Binding-site contacts:
Ligand atom O2B contacts residue GLY250 of chain 1.C at 2.8 Å (h-bond).
Ligand atom C8 contacts residue ALA409 of chain 1.C at 3.5 Å (hydrophobic).
Ligand atom O2' contacts residue HIS384 of chain 1.C at 3.5 Å.
Ligand atom O2B contacts residue THR249 of chain 1.C at 3.6 Å (h-bond).
Ligand atom C1' contacts residue HIS384 of chain 1.C at 3.6 Å.
Ligand atom C2 contacts residue ASP205 of chain 1.C at 3.3 Å.
Ligand atom C8 contacts residue GLY248 of chain 1.C at 3.4 Å.
Ligand atom C2 contacts residue LEU253 of chain 1.C at 3.7 Å (hydrophobic).
Ligand atom N1 contacts residue ILE206 of chain 1.C at 3.8 Å.
Ligand atom C4 contacts residue LEU253 of chain 1.C at 3.7 Å (hydrophobic).
Ligand atom O3A contacts residue GLY248 of chain 1.C at 3.6 Å.
Ligand atom O3B contacts residue GLY248 of chain 1.C at 2.9 Å (h-bond).
Ligand atom C8 contacts residue GLY408 of chain 1.C at 3.5 Å.
Ligand atom O2A contacts residue LEU253 of chain 1.C at 3.4 Å (h-bond).
Ligand atom O2B contacts residue LYS251 of chain 1.C at 2.6 Å (salt-bridge).
Ligand atom N7 contacts residue GLY408 of chain 1.C at 3.5 Å.
Ligand atom O2A contacts residue THR252 of chain 1.C at 3.4 Å (h-bond).
Ligand atom O3G contacts residue MG1 of chain 1.Q at 2.9 Å.
Ligand atom N3 contacts residue LEU253 of chain 1.C at 3.6 Å.
Ligand atom O2B contacts residue THR252 of chain 1.C at 3.7 Å.
Ligand atom N1 contacts residue GLY207 of chain 1.C at 3.2 Å (h-bond).
Ligand atom N6 contacts residue GLY207 of chain 1.C at 3.0 Å (h-bond).
Ligand atom O2G contacts residue PRO247 of chain 1.C at 3.7 Å.
Ligand atom C8 contacts residue GLY250 of chain 1.C at 3.8 Å.
Ligand atom O2G contacts residue GLY248 of chain 1.C at 3.4 Å (h-bond).
Ligand atom N7 contacts residue GLY248 of chain 1.C at 3.6 Å.
Ligand atom PG contacts residue GLY248 of chain 1.C at 3.7 Å.
Ligand atom N9 contacts residue GLY408 of chain 1.C at 3.7 Å.
Ligand atom O2A contacts residue GLY250 of chain 1.C at 3.1 Å.
Ligand atom N3 contacts residue HIS384 of chain 1.C at 3.2 Å (h-bond).
Ligand atom O2A contacts residue LYS251 of chain 1.C at 3.5 Å (salt-bridge).
Ligand atom N7 contacts residue THR249 of chain 1.C at 3.4 Å.
Ligand atom S1G contacts residue ASN348 of chain 1.C at 2.7 Å (h-bond).
Ligand atom O1B contacts residue THR252 of chain 1.C at 2.7 Å (h-bond).
Ligand atom O4' contacts residue ALA409 of chain 1.C at 3.4 Å.
Ligand atom N6 contacts residue ILE380 of chain 1.C at 3.8 Å.
Ligand atom N1 contacts residue ASP205 of chain 1.C at 3.7 Å.
Ligand atom N7 contacts residue GLY250 of chain 1.C at 3.4 Å (h-bond).
Ligand atom O3B contacts residue LYS251 of chain 1.C at 3.5 Å (salt-bridge).
Ligand atom O1B contacts residue MG1 of chain 1.Q at 2.6 Å.

Sequence of chain 1.B:
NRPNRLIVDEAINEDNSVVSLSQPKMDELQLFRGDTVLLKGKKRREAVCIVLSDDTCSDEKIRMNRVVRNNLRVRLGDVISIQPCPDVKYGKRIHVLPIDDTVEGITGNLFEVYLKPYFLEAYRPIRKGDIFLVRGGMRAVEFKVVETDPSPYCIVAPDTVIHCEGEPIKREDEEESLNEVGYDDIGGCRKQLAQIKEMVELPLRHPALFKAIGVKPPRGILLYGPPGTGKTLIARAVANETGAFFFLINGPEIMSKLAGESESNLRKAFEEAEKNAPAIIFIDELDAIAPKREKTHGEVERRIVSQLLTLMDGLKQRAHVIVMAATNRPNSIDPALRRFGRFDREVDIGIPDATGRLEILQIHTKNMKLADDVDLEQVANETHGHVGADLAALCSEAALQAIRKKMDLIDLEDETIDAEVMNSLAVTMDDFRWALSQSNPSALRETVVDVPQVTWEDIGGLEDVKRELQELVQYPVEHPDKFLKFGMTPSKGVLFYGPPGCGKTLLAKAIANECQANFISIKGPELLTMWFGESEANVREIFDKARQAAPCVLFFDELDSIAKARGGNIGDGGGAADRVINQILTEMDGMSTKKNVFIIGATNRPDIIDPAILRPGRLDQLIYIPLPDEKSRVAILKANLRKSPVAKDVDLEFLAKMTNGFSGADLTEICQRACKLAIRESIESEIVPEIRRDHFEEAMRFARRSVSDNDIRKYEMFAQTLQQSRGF

Sequence of chain 1.C:
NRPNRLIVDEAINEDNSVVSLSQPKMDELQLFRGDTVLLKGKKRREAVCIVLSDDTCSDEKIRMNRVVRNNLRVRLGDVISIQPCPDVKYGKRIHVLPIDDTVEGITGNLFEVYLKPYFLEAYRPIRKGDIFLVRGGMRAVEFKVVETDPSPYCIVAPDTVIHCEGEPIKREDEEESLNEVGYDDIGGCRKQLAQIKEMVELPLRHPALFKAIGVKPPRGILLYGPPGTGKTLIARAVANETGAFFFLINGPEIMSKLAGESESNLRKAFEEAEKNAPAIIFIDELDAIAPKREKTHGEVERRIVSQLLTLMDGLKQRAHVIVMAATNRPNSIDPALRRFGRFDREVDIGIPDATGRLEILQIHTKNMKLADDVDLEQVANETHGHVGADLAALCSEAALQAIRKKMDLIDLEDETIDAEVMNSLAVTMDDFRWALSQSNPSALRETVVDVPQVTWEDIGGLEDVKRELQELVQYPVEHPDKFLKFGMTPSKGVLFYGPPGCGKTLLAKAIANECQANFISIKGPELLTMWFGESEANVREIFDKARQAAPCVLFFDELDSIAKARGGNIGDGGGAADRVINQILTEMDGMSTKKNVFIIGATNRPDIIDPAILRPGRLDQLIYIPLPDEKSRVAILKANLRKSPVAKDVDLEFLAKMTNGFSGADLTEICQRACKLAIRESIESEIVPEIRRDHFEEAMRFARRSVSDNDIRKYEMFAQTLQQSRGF

This small molecule binds to this protein.
Small molecule (SMILES): Nc1ncnc2c1ncn2[C@@H]1O[C@H](COP(=O)(O)OP(=O)(O)OP(O)(O)=S)[C@@H](O)[C@H]1O